A small-molecule ligand and the protein it binds are described below.
Small molecule (SMILES): CC(=O)O/C=C1\CSC(C(C=O)NC=O)N=C1C(=O)O

Sequence of chain 1.A:
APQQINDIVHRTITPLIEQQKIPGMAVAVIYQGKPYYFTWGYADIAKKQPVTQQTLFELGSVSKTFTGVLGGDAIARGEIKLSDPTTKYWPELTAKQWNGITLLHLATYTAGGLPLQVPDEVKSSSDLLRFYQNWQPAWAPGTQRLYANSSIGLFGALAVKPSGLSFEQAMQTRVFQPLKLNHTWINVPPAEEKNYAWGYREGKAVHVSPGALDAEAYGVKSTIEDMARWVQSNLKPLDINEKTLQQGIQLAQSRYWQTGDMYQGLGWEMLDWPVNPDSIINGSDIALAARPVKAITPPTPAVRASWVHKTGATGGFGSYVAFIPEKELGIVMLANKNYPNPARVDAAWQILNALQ

Binding-site contacts:
Ligand atom CAH contacts residue TYR218 of chain 1.A at 3.9 Å (hydrophobic).
Ligand atom OAG contacts residue GLY60 of chain 1.A at 4.2 Å.
Ligand atom OAD contacts residue TYR147 of chain 1.A at 3.8 Å.
Ligand atom CAV contacts residue LYS64 of chain 1.A at 4.3 Å.
Ligand atom SAO contacts residue TYR147 of chain 1.A at 4.0 Å.
Ligand atom CAV contacts residue SER61 of chain 1.A at 2.2 Å.
Ligand atom CAB contacts residue ILE288 of chain 1.A at 3.0 Å (hydrophobic).
Ligand atom OAC contacts residue ALA315 of chain 1.A at 3.5 Å (h-bond).
Ligand atom OAN contacts residue LEU116 of chain 1.A at 4.2 Å.
Ligand atom CAH contacts residue SER61 of chain 1.A at 3.7 Å.
Ligand atom CAH contacts residue ALA315 of chain 1.A at 3.6 Å (hydrophobic).
Ligand atom OAG contacts residue GLY314 of chain 1.A at 3.5 Å.
Ligand atom CAJ contacts residue LEU116 of chain 1.A at 3.4 Å (hydrophobic).
Ligand atom CAH contacts residue ASN149 of chain 1.A at 4.0 Å.
Ligand atom CAP contacts residue ILE288 of chain 1.A at 4.1 Å (hydrophobic).
Ligand atom OAF contacts residue ASN343 of chain 1.A at 4.1 Å.
Ligand atom OAC contacts residue TYR218 of chain 1.A at 4.0 Å.
Ligand atom OAN contacts residue ILE288 of chain 1.A at 4.3 Å.
Ligand atom CAT contacts residue GLY60 of chain 1.A at 4.3 Å.
Ligand atom CAB contacts residue ALA289 of chain 1.A at 4.0 Å (hydrophobic).
Ligand atom CAB contacts residue LEU290 of chain 1.A at 4.3 Å (hydrophobic).
Ligand atom CAR contacts residue TYR147 of chain 1.A at 4.4 Å (hydrophobic).
Ligand atom NAL contacts residue SER61 of chain 1.A at 3.5 Å (h-bond).
Ligand atom CAJ contacts residue TYR147 of chain 1.A at 3.5 Å (hydrophobic).
Ligand atom OAG contacts residue ALA315 of chain 1.A at 2.8 Å (h-bond).
Ligand atom CAV contacts residue ASN149 of chain 1.A at 3.9 Å.
Ligand atom CAQ contacts residue ASN343 of chain 1.A at 4.1 Å.
Ligand atom OAE contacts residue ASN343 of chain 1.A at 3.6 Å (h-bond).
Ligand atom CAU contacts residue SER61 of chain 1.A at 3.0 Å.
Ligand atom OAG contacts residue SER61 of chain 1.A at 2.3 Å (h-bond).
Ligand atom OAF contacts residue ALA315 of chain 1.A at 4.4 Å.
Ligand atom CAT contacts residue TYR147 of chain 1.A at 4.1 Å (hydrophobic).
Ligand atom SAO contacts residue LEU116 of chain 1.A at 3.5 Å.
Ligand atom NAK contacts residue SER61 of chain 1.A at 3.4 Å (h-bond).
Ligand atom CAT contacts residue SER61 of chain 1.A at 1.4 Å.
Ligand atom OAE contacts residue THR313 of chain 1.A at 3.8 Å.
Ligand atom NAK contacts residue ALA315 of chain 1.A at 3.7 Å.
Ligand atom CAT contacts residue LYS64 of chain 1.A at 4.2 Å.
Ligand atom CAT contacts residue ALA315 of chain 1.A at 3.8 Å (hydrophobic).
Ligand atom CAU contacts residue TYR147 of chain 1.A at 3.7 Å (hydrophobic).